The protein below binds the small molecule below.
Small molecule (SMILES): CN1CN([C@@H]2O[C@H](CO[P](=O)(O)O[P](=O)(O)OP(=O)(O)O)[C@@H](O)[C@H]2O)c2nc(N)[nH]c(=O)c21

Sequence of chain 1.A:
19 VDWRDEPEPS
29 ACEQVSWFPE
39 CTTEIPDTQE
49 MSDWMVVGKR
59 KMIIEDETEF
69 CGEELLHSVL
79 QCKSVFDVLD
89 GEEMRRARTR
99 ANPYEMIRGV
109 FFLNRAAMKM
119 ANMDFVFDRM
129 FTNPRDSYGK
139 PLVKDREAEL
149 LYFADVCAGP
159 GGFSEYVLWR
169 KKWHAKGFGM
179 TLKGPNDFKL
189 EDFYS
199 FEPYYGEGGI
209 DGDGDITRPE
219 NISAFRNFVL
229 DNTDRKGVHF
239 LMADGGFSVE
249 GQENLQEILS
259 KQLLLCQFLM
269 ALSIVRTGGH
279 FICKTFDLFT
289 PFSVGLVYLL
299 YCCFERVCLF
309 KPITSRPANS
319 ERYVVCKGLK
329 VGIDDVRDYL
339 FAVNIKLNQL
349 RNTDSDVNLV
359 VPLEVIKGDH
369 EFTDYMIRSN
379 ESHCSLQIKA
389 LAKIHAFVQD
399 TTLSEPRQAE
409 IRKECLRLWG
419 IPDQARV

Binding-site contacts:
Ligand atom PB contacts residue ASN317 of chain 1.A at 3.9 Å.
Ligand atom O6 contacts residue PHE84 of chain 1.A at 3.2 Å (h-bond).
Ligand atom C2 contacts residue ASN252 of chain 1.A at 3.8 Å.
Ligand atom C5 contacts residue GLU251 of chain 1.A at 3.8 Å.
Ligand atom C4' contacts residue ALA316 of chain 1.A at 3.5 Å (hydrophobic).
Ligand atom O2B contacts residue ASN317 of chain 1.A at 2.9 Å (h-bond).
Ligand atom C4 contacts residue GLU251 of chain 1.A at 3.7 Å.
Ligand atom O4' contacts residue LEU389 of chain 1.A at 3.9 Å.
Ligand atom O1B contacts residue ASN317 of chain 1.A at 3.8 Å.
Ligand atom C6 contacts residue ASP85 of chain 1.A at 3.7 Å.
Ligand atom O2G contacts residue ARG96 of chain 1.A at 3.5 Å (salt-bridge).
Ligand atom O3' contacts residue LYS81 of chain 1.A at 3.5 Å.
Ligand atom N3 contacts residue LYS81 of chain 1.A at 3.5 Å.
Ligand atom N1 contacts residue ASP85 of chain 1.A at 2.7 Å (salt-bridge).
Ligand atom C2 contacts residue GLU251 of chain 1.A at 3.7 Å.
Ligand atom N3 contacts residue ASN252 of chain 1.A at 3.9 Å.
Ligand atom O2B contacts residue ARG96 of chain 1.A at 3.7 Å.
Ligand atom O4' contacts residue LYS81 of chain 1.A at 3.9 Å.
Ligand atom N3 contacts residue GLU251 of chain 1.A at 3.4 Å.
Ligand atom O3' contacts residue GLN385 of chain 1.A at 3.9 Å.
Ligand atom PA contacts residue ARG96 of chain 1.A at 3.9 Å.
Ligand atom C3' contacts residue ASN317 of chain 1.A at 3.8 Å.
Ligand atom O1A contacts residue ARG96 of chain 1.A at 2.9 Å (salt-bridge).
Ligand atom C5' contacts residue ALA316 of chain 1.A at 3.8 Å (hydrophobic).
Ligand atom C6 contacts residue GLU251 of chain 1.A at 3.8 Å.
Ligand atom C6 contacts residue PHE84 of chain 1.A at 3.9 Å (hydrophobic).
Ligand atom N2 contacts residue ASN252 of chain 1.A at 2.8 Å (h-bond).
Ligand atom O3B contacts residue ARG96 of chain 1.A at 3.2 Å (salt-bridge).
Ligand atom C2 contacts residue ASP85 of chain 1.A at 3.5 Å.
Ligand atom O1A contacts residue MET92 of chain 1.A at 3.5 Å.
Ligand atom O2' contacts residue GLU251 of chain 1.A at 3.6 Å.
Ligand atom O3' contacts residue SER318 of chain 1.A at 3.9 Å.
Ligand atom N2 contacts residue ASP85 of chain 1.A at 3.4 Å (salt-bridge).
Ligand atom C2 contacts residue LYS81 of chain 1.A at 3.3 Å.
Ligand atom N1 contacts residue LYS81 of chain 1.A at 3.6 Å (salt-bridge).
Ligand atom N2 contacts residue SER82 of chain 1.A at 3.6 Å.
Ligand atom O6 contacts residue ASP85 of chain 1.A at 3.6 Å (salt-bridge).
Ligand atom N2 contacts residue LYS81 of chain 1.A at 3.6 Å.
Ligand atom N1 contacts residue GLU251 of chain 1.A at 3.6 Å (salt-bridge).
Ligand atom O3' contacts residue ASN317 of chain 1.A at 3.6 Å.